Binding-site contacts:
Ligand atom C3B contacts residue MET224 of chain 9.A at 3.6 Å (hydrophobic).
Ligand atom C4A contacts residue PRO174 of chain 9.A at 3.0 Å (hydrophobic).
Ligand atom C2B contacts residue TYR128 of chain 9.A at 3.9 Å (hydrophobic).
Ligand atom C5B contacts residue TYR152 of chain 9.A at 3.7 Å (hydrophobic).
Ligand atom C3C contacts residue TYR152 of chain 9.A at 3.8 Å (hydrophobic).
Ligand atom C6B contacts residue TYR152 of chain 9.A at 3.9 Å (hydrophobic).
Ligand atom C3C contacts residue ILE104 of chain 9.A at 3.7 Å (hydrophobic).
Ligand atom C31 contacts residue LEU106 of chain 9.A at 4.0 Å (hydrophobic).
Ligand atom C1C contacts residue TYR128 of chain 9.A at 3.3 Å (hydrophobic).
Ligand atom C5 contacts residue TYR128 of chain 9.A at 3.8 Å (hydrophobic).
Ligand atom C4B contacts residue TYR152 of chain 9.A at 3.6 Å (hydrophobic).
Ligand atom C2A contacts residue TYR152 of chain 9.A at 3.8 Å (hydrophobic).
Ligand atom C3 contacts residue LEU106 of chain 9.A at 3.8 Å (hydrophobic).
Ligand atom C2C contacts residue VAL191 of chain 9.A at 4.0 Å (hydrophobic).
Ligand atom CL2 contacts residue MET224 of chain 9.A at 3.4 Å.
Ligand atom C4A contacts residue SER175 of chain 9.A at 3.8 Å.
Ligand atom C5A contacts residue ALA150 of chain 9.A at 3.5 Å (hydrophobic).
Ligand atom O1A contacts residue MET224 of chain 9.A at 3.5 Å (h-bond).
Ligand atom C3B contacts residue PHE186 of chain 9.A at 3.9 Å (hydrophobic).
Ligand atom C5A contacts residue VAL176 of chain 9.A at 3.5 Å (hydrophobic).
Ligand atom N3A contacts residue PRO174 of chain 9.A at 3.3 Å (h-bond).
Ligand atom C4A contacts residue ALA150 of chain 9.A at 4.0 Å (hydrophobic).
Ligand atom CL2 contacts residue ILE104 of chain 9.A at 3.5 Å.
Ligand atom C1B contacts residue VAL188 of chain 9.A at 4.0 Å (hydrophobic).
Ligand atom O1B contacts residue VAL188 of chain 9.A at 3.7 Å.
Ligand atom C4B contacts residue PHE186 of chain 9.A at 3.9 Å (hydrophobic).
Ligand atom N3A contacts residue ALA24 of chain 9.C at 3.8 Å.
Ligand atom C2A contacts residue PHE186 of chain 9.A at 3.8 Å (hydrophobic).
Ligand atom CL1 contacts residue LEU25 of chain 9.C at 3.7 Å.
Ligand atom O1 contacts residue ILE104 of chain 9.A at 3.4 Å.
Ligand atom CL2 contacts residue TYR128 of chain 9.A at 3.2 Å.
Ligand atom O1 contacts residue MET221 of chain 9.A at 3.5 Å (h-bond).
Ligand atom C2B contacts residue MET224 of chain 9.A at 4.0 Å (hydrophobic).
Ligand atom C4 contacts residue LEU106 of chain 9.A at 3.9 Å (hydrophobic).
Ligand atom C5A contacts residue PHE186 of chain 9.A at 4.0 Å (hydrophobic).
Ligand atom O1A contacts residue PHE186 of chain 9.A at 3.4 Å.
Ligand atom N3A contacts residue TYR152 of chain 9.A at 4.0 Å.
Ligand atom CL1 contacts residue TYR152 of chain 9.A at 3.9 Å.
Ligand atom N2 contacts residue MET221 of chain 9.A at 3.5 Å (h-bond).
Ligand atom CL1 contacts residue VAL188 of chain 9.A at 3.7 Å.

This small molecule binds to this protein.
Small molecule (SMILES): Cc1cc(CCCOc2c(Cl)cc(C3=NCCO3)cc2Cl)on1

Sequence of chain 10.C:
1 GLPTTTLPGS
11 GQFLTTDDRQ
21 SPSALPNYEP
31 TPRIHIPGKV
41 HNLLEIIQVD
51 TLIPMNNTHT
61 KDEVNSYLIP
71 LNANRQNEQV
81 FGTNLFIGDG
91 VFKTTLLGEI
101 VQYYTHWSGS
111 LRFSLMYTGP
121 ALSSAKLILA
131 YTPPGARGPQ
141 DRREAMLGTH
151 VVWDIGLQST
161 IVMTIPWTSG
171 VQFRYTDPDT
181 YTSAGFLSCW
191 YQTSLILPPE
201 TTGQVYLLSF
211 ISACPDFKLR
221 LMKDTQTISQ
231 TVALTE

Sequence of chain 9.C:
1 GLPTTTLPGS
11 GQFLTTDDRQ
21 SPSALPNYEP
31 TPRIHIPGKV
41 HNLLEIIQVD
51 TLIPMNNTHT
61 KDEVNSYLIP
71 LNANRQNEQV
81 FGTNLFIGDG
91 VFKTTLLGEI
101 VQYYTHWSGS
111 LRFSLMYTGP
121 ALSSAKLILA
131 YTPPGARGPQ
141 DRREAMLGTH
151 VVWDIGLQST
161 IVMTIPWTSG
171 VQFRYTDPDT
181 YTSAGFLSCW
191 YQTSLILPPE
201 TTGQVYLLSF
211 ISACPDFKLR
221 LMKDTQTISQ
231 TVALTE

Sequence of chain 9.A:
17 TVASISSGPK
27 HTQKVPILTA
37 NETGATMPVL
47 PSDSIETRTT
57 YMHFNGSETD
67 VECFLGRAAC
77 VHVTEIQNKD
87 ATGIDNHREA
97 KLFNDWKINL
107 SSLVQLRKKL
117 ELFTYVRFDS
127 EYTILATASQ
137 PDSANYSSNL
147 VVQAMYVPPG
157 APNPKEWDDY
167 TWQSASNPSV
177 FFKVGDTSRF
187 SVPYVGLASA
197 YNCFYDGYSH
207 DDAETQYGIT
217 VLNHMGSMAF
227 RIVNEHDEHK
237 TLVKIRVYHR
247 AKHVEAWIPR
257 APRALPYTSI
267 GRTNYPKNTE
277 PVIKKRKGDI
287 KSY